Sequence of chain 1.B:
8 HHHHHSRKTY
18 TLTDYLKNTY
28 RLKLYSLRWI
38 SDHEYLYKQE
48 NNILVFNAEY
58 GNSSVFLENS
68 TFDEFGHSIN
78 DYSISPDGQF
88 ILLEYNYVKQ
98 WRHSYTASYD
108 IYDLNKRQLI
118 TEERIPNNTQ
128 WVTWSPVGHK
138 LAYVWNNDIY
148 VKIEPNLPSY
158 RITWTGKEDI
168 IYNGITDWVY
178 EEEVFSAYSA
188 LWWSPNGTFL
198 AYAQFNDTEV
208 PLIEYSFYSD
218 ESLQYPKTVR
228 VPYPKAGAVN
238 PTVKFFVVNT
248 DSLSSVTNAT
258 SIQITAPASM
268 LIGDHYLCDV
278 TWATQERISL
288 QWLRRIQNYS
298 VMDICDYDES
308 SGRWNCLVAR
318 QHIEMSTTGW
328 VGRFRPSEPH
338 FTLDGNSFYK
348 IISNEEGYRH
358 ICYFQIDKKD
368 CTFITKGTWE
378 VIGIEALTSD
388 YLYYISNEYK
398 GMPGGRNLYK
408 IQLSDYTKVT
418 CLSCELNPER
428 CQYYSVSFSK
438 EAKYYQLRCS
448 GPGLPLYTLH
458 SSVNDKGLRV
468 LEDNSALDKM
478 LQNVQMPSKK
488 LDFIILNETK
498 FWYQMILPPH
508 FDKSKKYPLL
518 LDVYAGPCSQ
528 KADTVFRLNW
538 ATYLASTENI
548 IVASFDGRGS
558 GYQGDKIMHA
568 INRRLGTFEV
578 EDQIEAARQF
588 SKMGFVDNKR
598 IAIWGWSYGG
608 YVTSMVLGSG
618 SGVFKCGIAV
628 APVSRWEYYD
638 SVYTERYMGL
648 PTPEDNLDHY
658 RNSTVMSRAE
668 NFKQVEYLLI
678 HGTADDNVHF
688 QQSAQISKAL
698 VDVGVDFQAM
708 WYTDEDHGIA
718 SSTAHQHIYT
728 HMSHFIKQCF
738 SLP

A protein and the small-molecule ligand that binds it are described below.
Small molecule (SMILES): CC(=O)N[C@H]1[C@H](O[C@H]2[C@H](O)[C@@H](NC(C)=O)CO[C@@H]2CO)O[C@H](CO)[C@@H](O)[C@@H]1O

Binding-site contacts:
Ligand atom C5 contacts residue ASN59 of chain 1.B at 3.0 Å.
Ligand atom C4 contacts residue ASN59 of chain 1.B at 3.9 Å.
Ligand atom C8 contacts residue TYR57 of chain 1.B at 3.5 Å (hydrophobic).
Ligand atom O7 contacts residue SER61 of chain 1.B at 4.0 Å.
Ligand atom C2 contacts residue ASN59 of chain 1.B at 2.6 Å.
Ligand atom O7 contacts residue TYR57 of chain 1.B at 4.3 Å.
Ligand atom N2 contacts residue ASN59 of chain 1.B at 2.9 Å (h-bond).
Ligand atom C3 contacts residue ASN59 of chain 1.B at 3.5 Å.
Ligand atom C7 contacts residue ASN59 of chain 1.B at 4.2 Å.
Ligand atom N2 contacts residue SER61 of chain 1.B at 4.2 Å.
Ligand atom O5 contacts residue ASN59 of chain 1.B at 2.3 Å (h-bond).
Ligand atom C6 contacts residue ASN59 of chain 1.B at 4.2 Å.
Ligand atom C7 contacts residue TYR57 of chain 1.B at 4.4 Å (hydrophobic).
Ligand atom C8 contacts residue SER61 of chain 1.B at 3.6 Å.
Ligand atom C6 contacts residue TYR57 of chain 1.B at 4.5 Å (hydrophobic).
Ligand atom C1 contacts residue ASN59 of chain 1.B at 1.4 Å.
Ligand atom C7 contacts residue SER61 of chain 1.B at 3.7 Å.